This small molecule binds to this protein.
Small molecule (SMILES): CC(=O)N[C@H]1[C@H](O[C@H]2[C@H](O)[C@@H](NC(C)=O)CO[C@@H]2CO)O[C@H](CO)[C@@H](O)[C@@H]1O

Sequence of chain 1.E:
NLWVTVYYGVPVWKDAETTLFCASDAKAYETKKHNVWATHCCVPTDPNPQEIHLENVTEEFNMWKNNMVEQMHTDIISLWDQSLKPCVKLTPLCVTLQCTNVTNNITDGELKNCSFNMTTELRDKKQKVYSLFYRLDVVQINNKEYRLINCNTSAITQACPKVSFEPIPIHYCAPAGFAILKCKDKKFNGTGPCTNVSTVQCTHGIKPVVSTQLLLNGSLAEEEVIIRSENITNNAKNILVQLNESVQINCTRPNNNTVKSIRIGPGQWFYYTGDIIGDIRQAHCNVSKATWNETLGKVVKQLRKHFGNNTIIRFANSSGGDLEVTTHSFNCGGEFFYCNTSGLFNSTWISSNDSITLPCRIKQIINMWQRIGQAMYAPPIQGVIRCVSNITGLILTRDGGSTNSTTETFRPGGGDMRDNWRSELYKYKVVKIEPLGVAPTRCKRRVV

Binding-site contacts:
Ligand atom C1 contacts residue ASN236 of chain 1.E at 1.5 Å.
Ligand atom O5 contacts residue ASN236 of chain 1.E at 2.4 Å (h-bond).
Ligand atom C7 contacts residue THR238 of chain 1.E at 4.2 Å.
Ligand atom N2 contacts residue THR238 of chain 1.E at 3.8 Å.
Ligand atom C3 contacts residue ASN236 of chain 1.E at 3.8 Å.
Ligand atom O7 contacts residue SER276 of chain 1.E at 4.2 Å.
Ligand atom C5 contacts residue ASN236 of chain 1.E at 3.7 Å.
Ligand atom O7 contacts residue ASN236 of chain 1.E at 3.4 Å (h-bond).
Ligand atom C3 contacts residue THR238 of chain 1.E at 4.2 Å.
Ligand atom C8 contacts residue SER276 of chain 1.E at 3.5 Å.
Ligand atom C2 contacts residue THR238 of chain 1.E at 4.2 Å.
Ligand atom C7 contacts residue ASN236 of chain 1.E at 3.3 Å.
Ligand atom C7 contacts residue SER276 of chain 1.E at 4.3 Å.
Ligand atom C8 contacts residue ASN236 of chain 1.E at 3.2 Å.
Ligand atom C8 contacts residue GLY237 of chain 1.E at 4.4 Å.
Ligand atom N2 contacts residue ASN236 of chain 1.E at 2.9 Å (h-bond).
Ligand atom C2 contacts residue ASN236 of chain 1.E at 2.5 Å.
Ligand atom C4 contacts residue ASN236 of chain 1.E at 4.3 Å.
Ligand atom C1 contacts residue THR238 of chain 1.E at 3.9 Å.
Ligand atom C8 contacts residue TRP98 of chain 1.E at 3.7 Å (hydrophobic).
Ligand atom C8 contacts residue THR238 of chain 1.E at 3.5 Å.
Ligand atom O7 contacts residue THR238 of chain 1.E at 4.3 Å.